The small molecule below binds the protein below.
Small molecule (SMILES): CC(=O)N[C@@H]1[C@@H](O)[C@H](O)[C@@H](CO)O[C@H]1O

Binding-site contacts:
Ligand atom C6 contacts residue ASN1074 of chain 1.A at 4.4 Å.
Ligand atom O7 contacts residue ASN1074 of chain 1.A at 3.9 Å.
Ligand atom C7 contacts residue ASN1074 of chain 1.A at 4.5 Å.
Ligand atom N2 contacts residue ASN1074 of chain 1.A at 4.3 Å.
Ligand atom O6 contacts residue ASN1074 of chain 1.A at 4.0 Å.
Ligand atom C5 contacts residue ASN1074 of chain 1.A at 3.9 Å.
Ligand atom O5 contacts residue GLN895 of chain 1.C at 4.5 Å.
Ligand atom C1 contacts residue GLN895 of chain 1.C at 4.1 Å.
Ligand atom C3 contacts residue ASN1074 of chain 1.A at 4.3 Å.
Ligand atom C2 contacts residue ASN1074 of chain 1.A at 3.3 Å.
Ligand atom C4 contacts residue ASN1074 of chain 1.A at 4.1 Å.
Ligand atom C8 contacts residue GLU1072 of chain 1.A at 4.0 Å.
Ligand atom O5 contacts residue ALA706 of chain 1.A at 4.4 Å.
Ligand atom C5 contacts residue ALA706 of chain 1.A at 4.3 Å (hydrophobic).
Ligand atom C1 contacts residue ASN1074 of chain 1.A at 3.1 Å.
Ligand atom O5 contacts residue ASN1074 of chain 1.A at 2.9 Å (h-bond).

Sequence of chain 1.A:
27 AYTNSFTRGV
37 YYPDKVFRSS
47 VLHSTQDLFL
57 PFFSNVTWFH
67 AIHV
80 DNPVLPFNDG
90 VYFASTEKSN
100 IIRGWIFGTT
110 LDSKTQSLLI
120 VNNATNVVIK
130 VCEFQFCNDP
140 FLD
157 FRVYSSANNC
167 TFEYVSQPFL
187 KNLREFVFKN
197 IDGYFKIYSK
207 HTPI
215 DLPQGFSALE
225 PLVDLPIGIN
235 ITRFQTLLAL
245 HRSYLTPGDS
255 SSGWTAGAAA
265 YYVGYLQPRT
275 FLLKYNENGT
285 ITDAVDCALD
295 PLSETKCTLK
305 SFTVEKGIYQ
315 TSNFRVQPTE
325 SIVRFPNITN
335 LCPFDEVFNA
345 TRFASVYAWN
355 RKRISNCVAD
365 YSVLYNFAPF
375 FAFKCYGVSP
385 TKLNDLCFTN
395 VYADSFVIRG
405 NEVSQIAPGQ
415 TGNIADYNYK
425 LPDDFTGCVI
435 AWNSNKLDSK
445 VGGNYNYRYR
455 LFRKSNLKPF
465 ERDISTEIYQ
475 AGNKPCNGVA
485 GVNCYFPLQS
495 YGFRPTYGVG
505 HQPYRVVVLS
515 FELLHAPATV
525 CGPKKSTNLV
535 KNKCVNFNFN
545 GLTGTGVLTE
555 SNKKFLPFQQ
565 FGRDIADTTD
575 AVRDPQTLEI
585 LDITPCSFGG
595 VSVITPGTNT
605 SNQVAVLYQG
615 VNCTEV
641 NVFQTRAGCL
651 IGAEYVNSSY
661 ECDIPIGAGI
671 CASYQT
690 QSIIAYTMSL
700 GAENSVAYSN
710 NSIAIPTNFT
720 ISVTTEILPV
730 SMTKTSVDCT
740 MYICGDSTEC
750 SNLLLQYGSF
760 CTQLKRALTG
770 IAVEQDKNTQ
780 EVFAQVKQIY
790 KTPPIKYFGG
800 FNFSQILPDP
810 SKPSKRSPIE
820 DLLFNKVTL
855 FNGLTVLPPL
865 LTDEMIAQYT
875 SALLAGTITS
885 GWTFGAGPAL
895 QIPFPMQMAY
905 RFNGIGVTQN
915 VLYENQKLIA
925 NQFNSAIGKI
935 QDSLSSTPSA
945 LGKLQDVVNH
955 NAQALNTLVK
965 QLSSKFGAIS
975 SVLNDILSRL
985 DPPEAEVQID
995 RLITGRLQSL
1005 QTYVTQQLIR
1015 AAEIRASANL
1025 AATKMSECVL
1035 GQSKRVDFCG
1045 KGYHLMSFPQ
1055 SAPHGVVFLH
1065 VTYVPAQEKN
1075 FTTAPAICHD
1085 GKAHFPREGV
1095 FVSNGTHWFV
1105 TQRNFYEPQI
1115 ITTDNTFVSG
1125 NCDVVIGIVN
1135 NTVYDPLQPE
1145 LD

Sequence of chain 1.C:
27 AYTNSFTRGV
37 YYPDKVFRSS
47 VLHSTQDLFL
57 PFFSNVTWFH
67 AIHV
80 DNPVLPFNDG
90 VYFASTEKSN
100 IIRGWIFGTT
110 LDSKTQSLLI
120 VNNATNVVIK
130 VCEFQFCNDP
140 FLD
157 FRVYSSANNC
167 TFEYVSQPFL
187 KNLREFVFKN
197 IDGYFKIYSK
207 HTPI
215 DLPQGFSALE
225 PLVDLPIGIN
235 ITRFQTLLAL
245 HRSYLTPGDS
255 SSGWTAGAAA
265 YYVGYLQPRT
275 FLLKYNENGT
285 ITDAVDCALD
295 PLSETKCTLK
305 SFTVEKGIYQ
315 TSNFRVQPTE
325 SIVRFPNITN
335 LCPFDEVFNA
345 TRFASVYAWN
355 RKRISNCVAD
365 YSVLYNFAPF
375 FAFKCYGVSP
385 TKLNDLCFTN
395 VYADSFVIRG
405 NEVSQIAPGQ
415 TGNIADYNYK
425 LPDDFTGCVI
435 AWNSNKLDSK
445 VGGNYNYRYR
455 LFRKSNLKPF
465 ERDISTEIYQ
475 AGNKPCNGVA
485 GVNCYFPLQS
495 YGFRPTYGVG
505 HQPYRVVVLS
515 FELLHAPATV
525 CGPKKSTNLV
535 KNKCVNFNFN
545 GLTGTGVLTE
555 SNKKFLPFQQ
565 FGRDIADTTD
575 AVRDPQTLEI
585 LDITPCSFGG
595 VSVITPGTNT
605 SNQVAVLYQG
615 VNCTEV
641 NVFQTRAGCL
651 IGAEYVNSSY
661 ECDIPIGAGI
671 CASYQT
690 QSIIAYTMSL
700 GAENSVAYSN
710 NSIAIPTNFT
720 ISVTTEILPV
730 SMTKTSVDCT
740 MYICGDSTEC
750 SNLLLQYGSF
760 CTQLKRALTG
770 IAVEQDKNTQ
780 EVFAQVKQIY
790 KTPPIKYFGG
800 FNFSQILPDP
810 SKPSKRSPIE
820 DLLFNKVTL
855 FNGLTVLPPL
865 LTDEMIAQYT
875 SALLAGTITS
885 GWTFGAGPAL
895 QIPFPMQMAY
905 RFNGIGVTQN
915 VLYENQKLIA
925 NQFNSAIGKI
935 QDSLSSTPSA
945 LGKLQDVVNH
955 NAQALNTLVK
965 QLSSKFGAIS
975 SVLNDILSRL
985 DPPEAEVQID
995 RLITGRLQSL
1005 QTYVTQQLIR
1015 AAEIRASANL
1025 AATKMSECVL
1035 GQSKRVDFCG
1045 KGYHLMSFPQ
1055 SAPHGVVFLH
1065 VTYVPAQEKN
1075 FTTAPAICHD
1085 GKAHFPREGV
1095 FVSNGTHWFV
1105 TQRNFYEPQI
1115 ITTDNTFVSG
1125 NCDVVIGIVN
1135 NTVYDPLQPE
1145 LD